Sequence of chain 1.A:
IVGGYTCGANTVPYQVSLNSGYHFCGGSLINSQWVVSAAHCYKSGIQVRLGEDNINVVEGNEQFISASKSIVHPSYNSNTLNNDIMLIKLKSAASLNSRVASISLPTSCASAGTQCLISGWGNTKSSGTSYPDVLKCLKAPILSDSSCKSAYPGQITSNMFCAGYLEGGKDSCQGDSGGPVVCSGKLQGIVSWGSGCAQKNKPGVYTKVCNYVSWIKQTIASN

A protein and the small-molecule ligand that binds it are described below.
Small molecule (SMILES): N=C(N)c1ccc(O)c(Oc2cc(C(=O)O)cc(Oc3cccc(-c4ncc[nH]4)c3)n2)c1

Binding-site contacts:
Ligand atom N21 contacts residue ASN79 of chain 1.A at 3.2 Å (h-bond).
Ligand atom O4 contacts residue GLN174 of chain 1.A at 3.1 Å (h-bond).
Ligand atom C15 contacts residue SER177 of chain 1.A at 3.8 Å.
Ligand atom C4 contacts residue GLY194 of chain 1.A at 3.5 Å.
Ligand atom C28 contacts residue TRP193 of chain 1.A at 3.6 Å (hydrophobic).
Ligand atom C17 contacts residue GLY194 of chain 1.A at 3.8 Å.
Ligand atom C14 contacts residue TRP193 of chain 1.A at 3.8 Å (hydrophobic).
Ligand atom C12 contacts residue CYS197 of chain 1.A at 3.8 Å (hydrophobic).
Ligand atom C11 contacts residue GLN174 of chain 1.A at 3.9 Å.
Ligand atom O11 contacts residue SER177 of chain 1.A at 3.6 Å.
Ligand atom N12 contacts residue SER172 of chain 1.A at 3.2 Å (h-bond).
Ligand atom O1 contacts residue GLY194 of chain 1.A at 3.3 Å (h-bond).
Ligand atom C13 contacts residue GLY194 of chain 1.A at 3.8 Å.
Ligand atom C21 contacts residue TRP193 of chain 1.A at 3.7 Å (hydrophobic).
Ligand atom C13 contacts residue TRP193 of chain 1.A at 3.8 Å (hydrophobic).
Ligand atom N11 contacts residue ASP171 of chain 1.A at 2.8 Å (salt-bridge).
Ligand atom C13 contacts residue CYS173 of chain 1.A at 3.8 Å (hydrophobic).
Ligand atom N12 contacts residue ASP171 of chain 1.A at 2.8 Å (salt-bridge).
Ligand atom O11 contacts residue GLN174 of chain 1.A at 3.9 Å.
Ligand atom O1 contacts residue TRP193 of chain 1.A at 3.5 Å.
Ligand atom N11 contacts residue GLY196 of chain 1.A at 2.8 Å (h-bond).
Ligand atom C29 contacts residue ASN79 of chain 1.A at 3.6 Å.
Ligand atom N12 contacts residue GLY204 of chain 1.A at 3.3 Å.
Ligand atom C13 contacts residue SER172 of chain 1.A at 3.8 Å.
Ligand atom N22 contacts residue TRP193 of chain 1.A at 3.2 Å.
Ligand atom N11 contacts residue SER172 of chain 1.A at 3.3 Å (h-bond).
Ligand atom N5 contacts residue GLY194 of chain 1.A at 3.4 Å (h-bond).
Ligand atom C16 contacts residue GLN174 of chain 1.A at 3.9 Å.
Ligand atom C26 contacts residue TRP193 of chain 1.A at 3.7 Å (hydrophobic).
Ligand atom C17 contacts residue ASP171 of chain 1.A at 3.6 Å.
Ligand atom C17 contacts residue GLY196 of chain 1.A at 3.8 Å.
Ligand atom C17 contacts residue SER172 of chain 1.A at 3.2 Å.
Ligand atom N11 contacts residue CYS197 of chain 1.A at 3.6 Å.
Ligand atom C1 contacts residue GLN174 of chain 1.A at 3.3 Å.
Ligand atom N11 contacts residue GLY194 of chain 1.A at 3.8 Å.
Ligand atom C12 contacts residue GLY194 of chain 1.A at 3.8 Å.
Ligand atom N12 contacts residue TRP193 of chain 1.A at 3.8 Å.
Ligand atom C15 contacts residue CYS173 of chain 1.A at 3.8 Å (hydrophobic).
Ligand atom C24 contacts residue LEU81 of chain 1.A at 3.9 Å (hydrophobic).
Ligand atom C12 contacts residue GLY196 of chain 1.A at 3.3 Å.